A small-molecule ligand and the protein it binds are described below.
Small molecule (SMILES): Nc1nc2c(ccn2[C@@H]2O[C@H](COP(=O)(O)OP(=O)(O)OP(=O)(O)O)[C@@H](O)[C@H]2O)c(=O)[nH]1

Binding-site contacts:
Ligand atom C contacts residue GLU157 of chain 1.C at 3.5 Å.
Ligand atom O5 contacts residue HIS118 of chain 1.C at 2.7 Å (h-bond).
Ligand atom N1 contacts residue LEU139 of chain 1.P at 3.3 Å (h-bond).
Ligand atom O10 contacts residue LYS141 of chain 1.P at 3.2 Å (salt-bridge).
Ligand atom N3 contacts residue LEU139 of chain 1.P at 3.6 Å.
Ligand atom O7 contacts residue LYS141 of chain 1.P at 3.7 Å.
Ligand atom O11 contacts residue SER140 of chain 1.P at 2.7 Å (h-bond).
Ligand atom C10 contacts residue GLU157 of chain 1.C at 3.7 Å.
Ligand atom P2 contacts residue SER140 of chain 1.P at 3.5 Å.
Ligand atom O10 contacts residue ARG144 of chain 1.P at 2.8 Å (salt-bridge).
Ligand atom O8 contacts residue ARG190 of chain 1.C at 2.6 Å (salt-bridge).
Ligand atom N contacts residue LEU137 of chain 1.P at 3.0 Å (h-bond).
Ligand atom C3 contacts residue CYS115 of chain 1.C at 3.7 Å (hydrophobic).
Ligand atom O contacts residue PHE96 of chain 1.P at 3.4 Å.
Ligand atom O2 contacts residue LYS141 of chain 1.P at 2.8 Å (salt-bridge).
Ligand atom O10 contacts residue SER140 of chain 1.P at 2.7 Å (h-bond).
Ligand atom O8 contacts residue SER140 of chain 1.P at 3.3 Å (h-bond).
Ligand atom O13 contacts residue GLN156 of chain 1.C at 2.8 Å (h-bond).
Ligand atom O11 contacts residue LYS141 of chain 1.P at 3.4 Å.
Ligand atom C5 contacts residue GLY138 of chain 1.P at 3.7 Å.
Ligand atom N contacts residue GLU157 of chain 1.C at 2.8 Å (salt-bridge).
Ligand atom N3 contacts residue GLU157 of chain 1.C at 2.7 Å (salt-bridge).
Ligand atom C4 contacts residue HIS117 of chain 1.C at 3.6 Å.
Ligand atom C10 contacts residue VAL155 of chain 1.C at 3.7 Å (hydrophobic).
Ligand atom O13 contacts residue VAL155 of chain 1.C at 3.4 Å.
Ligand atom O4 contacts residue ARG71 of chain 1.D at 3.4 Å.
Ligand atom C4 contacts residue CYS115 of chain 1.C at 3.6 Å (hydrophobic).
Ligand atom O5 contacts residue ARG190 of chain 1.C at 3.6 Å (salt-bridge).
Ligand atom O3 contacts residue ARG71 of chain 1.D at 2.9 Å (salt-bridge).
Ligand atom O11 contacts residue GLY138 of chain 1.P at 3.5 Å.
Ligand atom O2 contacts residue ASN92 of chain 1.P at 2.8 Å (h-bond).
Ligand atom N1 contacts residue GLY138 of chain 1.P at 3.5 Å.
Ligand atom O9 contacts residue ARG144 of chain 1.P at 2.8 Å (salt-bridge).
Ligand atom C contacts residue LEU139 of chain 1.P at 3.5 Å (hydrophobic).
Ligand atom O9 contacts residue ARG190 of chain 1.C at 3.4 Å (salt-bridge).
Ligand atom C8 contacts residue SER140 of chain 1.P at 3.3 Å.
Ligand atom O12 contacts residue SER140 of chain 1.P at 3.1 Å (h-bond).
Ligand atom P2 contacts residue ARG190 of chain 1.C at 3.5 Å.
Ligand atom C10 contacts residue LEU139 of chain 1.P at 3.5 Å (hydrophobic).
Ligand atom O13 contacts residue HIS184 of chain 1.C at 3.1 Å.

Sequence of chain 1.D:
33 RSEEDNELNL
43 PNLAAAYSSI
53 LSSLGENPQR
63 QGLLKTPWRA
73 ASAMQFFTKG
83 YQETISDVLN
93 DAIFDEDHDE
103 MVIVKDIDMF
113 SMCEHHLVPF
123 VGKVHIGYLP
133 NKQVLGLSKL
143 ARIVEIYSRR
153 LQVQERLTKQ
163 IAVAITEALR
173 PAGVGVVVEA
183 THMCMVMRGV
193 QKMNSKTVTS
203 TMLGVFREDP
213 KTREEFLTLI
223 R

Sequence of chain 1.P:
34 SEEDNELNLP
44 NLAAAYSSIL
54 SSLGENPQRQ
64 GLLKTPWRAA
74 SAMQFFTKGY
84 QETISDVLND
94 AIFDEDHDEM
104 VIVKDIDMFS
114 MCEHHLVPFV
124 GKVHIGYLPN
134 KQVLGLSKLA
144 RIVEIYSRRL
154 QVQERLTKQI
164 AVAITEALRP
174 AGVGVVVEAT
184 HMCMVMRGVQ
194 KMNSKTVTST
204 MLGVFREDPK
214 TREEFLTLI

Sequence of chain 1.C:
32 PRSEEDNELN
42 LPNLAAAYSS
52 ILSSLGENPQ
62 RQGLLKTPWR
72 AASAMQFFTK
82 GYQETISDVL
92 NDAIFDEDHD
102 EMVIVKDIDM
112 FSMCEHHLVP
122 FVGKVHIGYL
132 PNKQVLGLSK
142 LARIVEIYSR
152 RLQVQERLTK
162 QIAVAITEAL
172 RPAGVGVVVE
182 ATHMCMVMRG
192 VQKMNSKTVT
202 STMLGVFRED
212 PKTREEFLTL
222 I